Sequence of chain 1.B:
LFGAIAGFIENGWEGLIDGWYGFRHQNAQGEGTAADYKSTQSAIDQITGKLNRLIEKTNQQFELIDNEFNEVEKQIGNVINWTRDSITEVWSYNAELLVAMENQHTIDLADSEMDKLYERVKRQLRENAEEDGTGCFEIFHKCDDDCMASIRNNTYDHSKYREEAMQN

Sequence of chain 1.A:
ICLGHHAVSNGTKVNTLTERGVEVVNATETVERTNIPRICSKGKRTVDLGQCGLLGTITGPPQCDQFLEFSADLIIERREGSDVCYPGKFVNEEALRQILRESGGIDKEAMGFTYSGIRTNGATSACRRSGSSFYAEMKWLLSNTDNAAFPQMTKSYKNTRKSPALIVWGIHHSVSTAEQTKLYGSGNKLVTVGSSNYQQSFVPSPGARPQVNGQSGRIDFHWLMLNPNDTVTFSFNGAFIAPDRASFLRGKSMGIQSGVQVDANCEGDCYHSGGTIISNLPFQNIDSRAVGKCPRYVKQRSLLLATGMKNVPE

Binding-site contacts:
Ligand atom C1 contacts residue ASN81 of chain 1.B at 1.4 Å.
Ligand atom C5 contacts residue ASN81 of chain 1.B at 3.6 Å.
Ligand atom C2 contacts residue ASN81 of chain 1.B at 2.3 Å.
Ligand atom O7 contacts residue ASN78 of chain 1.B at 3.5 Å (h-bond).
Ligand atom O6 contacts residue ARG84 of chain 1.B at 4.0 Å.
Ligand atom C8 contacts residue GLY77 of chain 1.B at 3.8 Å.
Ligand atom O5 contacts residue ARG84 of chain 1.B at 4.4 Å.
Ligand atom C8 contacts residue GLU71 of chain 1.B at 3.2 Å.
Ligand atom O6 contacts residue ARG289 of chain 1.A at 4.3 Å.
Ligand atom O3 contacts residue GLU71 of chain 1.B at 4.4 Å.
Ligand atom O5 contacts residue ASN81 of chain 1.B at 2.4 Å (h-bond).
Ligand atom C8 contacts residue LYS74 of chain 1.B at 3.6 Å.
Ligand atom C3 contacts residue ASN81 of chain 1.B at 3.7 Å.
Ligand atom O7 contacts residue ASN81 of chain 1.B at 4.0 Å.
Ligand atom O7 contacts residue LYS74 of chain 1.B at 2.6 Å (salt-bridge).
Ligand atom C8 contacts residue ASN78 of chain 1.B at 3.9 Å.
Ligand atom C7 contacts residue ASN81 of chain 1.B at 3.6 Å.
Ligand atom C7 contacts residue LYS74 of chain 1.B at 3.5 Å.
Ligand atom C7 contacts residue ASN78 of chain 1.B at 3.8 Å.
Ligand atom O7 contacts residue GLU71 of chain 1.B at 3.8 Å.
Ligand atom C4 contacts residue ASN81 of chain 1.B at 4.1 Å.
Ligand atom N2 contacts residue ASN81 of chain 1.B at 2.8 Å (h-bond).
Ligand atom N2 contacts residue GLU71 of chain 1.B at 4.2 Å.
Ligand atom C7 contacts residue GLU71 of chain 1.B at 3.5 Å.

This small molecule binds to this protein.
Small molecule (SMILES): CC(=O)N[C@@H]1[C@@H](O)[C@H](O)[C@@H](CO)O[C@H]1O